Binding-site contacts:
Ligand atom O5 contacts residue ASN96 of chain 1.C at 2.4 Å (h-bond).
Ligand atom C2 contacts residue ASN96 of chain 1.C at 2.5 Å.
Ligand atom C8 contacts residue PHE46 of chain 1.C at 3.3 Å (hydrophobic).
Ligand atom C7 contacts residue ASN96 of chain 1.C at 2.9 Å.
Ligand atom C4 contacts residue ASN96 of chain 1.C at 4.3 Å.
Ligand atom C1 contacts residue ASN96 of chain 1.C at 1.4 Å.
Ligand atom C8 contacts residue ASN96 of chain 1.C at 3.4 Å.
Ligand atom C7 contacts residue PHE46 of chain 1.C at 3.6 Å (hydrophobic).
Ligand atom C3 contacts residue ASN96 of chain 1.C at 3.8 Å.
Ligand atom C1 contacts residue HIS44 of chain 1.C at 4.4 Å.
Ligand atom C5 contacts residue ASN96 of chain 1.C at 3.7 Å.
Ligand atom O7 contacts residue ASN96 of chain 1.C at 3.2 Å (h-bond).
Ligand atom N2 contacts residue ASN96 of chain 1.C at 3.0 Å (h-bond).
Ligand atom O7 contacts residue PHE46 of chain 1.C at 2.8 Å.

A small-molecule ligand and the protein it binds are described below.
Small molecule (SMILES): CC(=O)N[C@@H]1[C@@H](O)[C@H](O)[C@@H](CO)O[C@H]1O

Sequence of chain 1.C:
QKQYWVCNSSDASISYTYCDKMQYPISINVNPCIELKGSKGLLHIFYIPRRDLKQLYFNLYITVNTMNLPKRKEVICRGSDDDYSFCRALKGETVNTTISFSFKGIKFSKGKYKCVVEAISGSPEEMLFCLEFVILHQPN